Sequence of chain 1.C:
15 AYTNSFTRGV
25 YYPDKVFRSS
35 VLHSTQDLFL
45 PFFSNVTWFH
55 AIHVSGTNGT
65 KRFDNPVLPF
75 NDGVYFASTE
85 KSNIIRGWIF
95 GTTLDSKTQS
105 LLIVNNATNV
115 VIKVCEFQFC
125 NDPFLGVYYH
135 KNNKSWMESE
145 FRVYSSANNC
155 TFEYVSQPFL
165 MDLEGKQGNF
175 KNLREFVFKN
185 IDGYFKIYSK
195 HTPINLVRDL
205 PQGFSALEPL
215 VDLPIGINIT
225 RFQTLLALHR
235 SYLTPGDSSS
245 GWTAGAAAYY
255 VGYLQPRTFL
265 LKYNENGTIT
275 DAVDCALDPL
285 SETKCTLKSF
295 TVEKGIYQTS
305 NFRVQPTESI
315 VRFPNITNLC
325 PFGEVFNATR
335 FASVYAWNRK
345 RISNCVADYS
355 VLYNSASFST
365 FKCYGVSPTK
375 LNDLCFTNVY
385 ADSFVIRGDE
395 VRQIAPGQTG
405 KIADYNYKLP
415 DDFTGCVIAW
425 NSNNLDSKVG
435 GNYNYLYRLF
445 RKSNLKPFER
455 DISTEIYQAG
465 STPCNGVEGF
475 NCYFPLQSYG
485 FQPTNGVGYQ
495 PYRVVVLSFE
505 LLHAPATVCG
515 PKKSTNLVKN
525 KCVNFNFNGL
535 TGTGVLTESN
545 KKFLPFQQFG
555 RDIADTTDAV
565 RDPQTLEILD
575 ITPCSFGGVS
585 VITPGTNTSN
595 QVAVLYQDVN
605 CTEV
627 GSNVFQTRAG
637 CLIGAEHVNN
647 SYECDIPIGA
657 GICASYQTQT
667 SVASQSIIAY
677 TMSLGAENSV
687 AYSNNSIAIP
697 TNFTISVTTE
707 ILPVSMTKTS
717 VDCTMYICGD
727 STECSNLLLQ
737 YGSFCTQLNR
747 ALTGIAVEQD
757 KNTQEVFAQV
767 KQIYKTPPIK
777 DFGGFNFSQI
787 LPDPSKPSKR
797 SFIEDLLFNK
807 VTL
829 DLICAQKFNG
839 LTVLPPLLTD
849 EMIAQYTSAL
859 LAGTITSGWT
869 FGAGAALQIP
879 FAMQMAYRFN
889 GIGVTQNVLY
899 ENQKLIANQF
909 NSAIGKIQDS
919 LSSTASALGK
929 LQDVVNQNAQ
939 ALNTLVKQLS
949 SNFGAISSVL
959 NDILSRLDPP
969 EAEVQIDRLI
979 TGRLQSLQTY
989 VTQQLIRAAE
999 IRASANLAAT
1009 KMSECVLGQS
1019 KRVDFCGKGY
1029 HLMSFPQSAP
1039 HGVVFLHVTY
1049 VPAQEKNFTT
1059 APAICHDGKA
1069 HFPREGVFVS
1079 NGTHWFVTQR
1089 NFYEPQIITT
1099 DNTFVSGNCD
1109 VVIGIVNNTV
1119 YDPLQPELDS

A small-molecule ligand and the protein it binds are described below.
Small molecule (SMILES): CC(=O)N[C@@H]1[C@@H](O)[C@H](O)[C@@H](CO)O[C@H]1O

Sequence of chain 1.B:
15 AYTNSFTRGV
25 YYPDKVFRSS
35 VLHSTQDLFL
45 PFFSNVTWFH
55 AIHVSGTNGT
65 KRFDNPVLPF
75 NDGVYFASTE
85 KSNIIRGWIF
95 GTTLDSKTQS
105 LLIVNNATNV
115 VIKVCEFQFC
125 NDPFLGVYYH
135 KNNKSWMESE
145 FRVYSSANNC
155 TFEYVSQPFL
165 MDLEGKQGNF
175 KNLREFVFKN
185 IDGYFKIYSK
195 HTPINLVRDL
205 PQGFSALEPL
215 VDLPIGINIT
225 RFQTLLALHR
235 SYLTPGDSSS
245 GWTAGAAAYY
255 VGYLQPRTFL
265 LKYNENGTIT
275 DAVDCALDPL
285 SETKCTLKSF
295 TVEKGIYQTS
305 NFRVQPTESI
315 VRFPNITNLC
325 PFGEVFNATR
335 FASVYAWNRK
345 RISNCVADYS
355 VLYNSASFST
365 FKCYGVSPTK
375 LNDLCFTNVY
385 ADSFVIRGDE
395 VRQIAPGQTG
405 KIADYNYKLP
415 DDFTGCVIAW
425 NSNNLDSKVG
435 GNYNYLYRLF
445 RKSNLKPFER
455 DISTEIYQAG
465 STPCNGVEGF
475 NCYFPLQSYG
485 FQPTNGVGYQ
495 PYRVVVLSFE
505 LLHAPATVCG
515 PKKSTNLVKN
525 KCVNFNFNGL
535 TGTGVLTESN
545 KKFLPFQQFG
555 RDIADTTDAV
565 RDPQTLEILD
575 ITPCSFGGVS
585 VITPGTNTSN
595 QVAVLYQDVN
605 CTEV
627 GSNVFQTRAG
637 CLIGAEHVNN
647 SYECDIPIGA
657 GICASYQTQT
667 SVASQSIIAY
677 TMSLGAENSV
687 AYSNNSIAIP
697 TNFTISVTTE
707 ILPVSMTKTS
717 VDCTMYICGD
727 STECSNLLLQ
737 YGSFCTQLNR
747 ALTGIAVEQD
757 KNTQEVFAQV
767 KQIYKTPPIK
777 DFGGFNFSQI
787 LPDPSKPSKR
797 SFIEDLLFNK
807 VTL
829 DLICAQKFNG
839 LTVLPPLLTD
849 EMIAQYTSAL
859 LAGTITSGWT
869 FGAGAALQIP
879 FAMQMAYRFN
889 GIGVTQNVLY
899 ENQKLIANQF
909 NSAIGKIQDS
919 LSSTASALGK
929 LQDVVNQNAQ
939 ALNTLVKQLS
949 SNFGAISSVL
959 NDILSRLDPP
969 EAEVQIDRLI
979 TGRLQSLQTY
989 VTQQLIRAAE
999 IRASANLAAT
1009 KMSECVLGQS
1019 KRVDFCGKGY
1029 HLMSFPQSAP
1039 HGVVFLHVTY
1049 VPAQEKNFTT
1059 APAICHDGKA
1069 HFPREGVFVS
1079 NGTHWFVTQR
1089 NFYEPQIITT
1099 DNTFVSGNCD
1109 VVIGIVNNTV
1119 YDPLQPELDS

Binding-site contacts:
Ligand atom C4 contacts residue ASN153 of chain 1.B at 4.2 Å.
Ligand atom O7 contacts residue ASN153 of chain 1.B at 3.7 Å.
Ligand atom C8 contacts residue SER457 of chain 1.C at 4.4 Å.
Ligand atom C5 contacts residue ASN153 of chain 1.B at 3.7 Å.
Ligand atom O3 contacts residue ILE456 of chain 1.C at 4.2 Å.
Ligand atom C4 contacts residue TYR339 of chain 1.C at 4.3 Å (hydrophobic).
Ligand atom N2 contacts residue ASN153 of chain 1.B at 2.9 Å (h-bond).
Ligand atom O3 contacts residue TYR339 of chain 1.C at 3.9 Å.
Ligand atom C3 contacts residue ASN153 of chain 1.B at 3.8 Å.
Ligand atom O3 contacts residue ALA340 of chain 1.C at 3.7 Å.
Ligand atom C8 contacts residue ILE456 of chain 1.C at 3.5 Å (hydrophobic).
Ligand atom O7 contacts residue ILE456 of chain 1.C at 4.2 Å.
Ligand atom O5 contacts residue ASN153 of chain 1.B at 2.4 Å (h-bond).
Ligand atom O6 contacts residue ASN153 of chain 1.B at 4.5 Å.
Ligand atom O4 contacts residue TYR339 of chain 1.C at 3.0 Å (h-bond).
Ligand atom N2 contacts residue ILE456 of chain 1.C at 3.8 Å.
Ligand atom C7 contacts residue ILE456 of chain 1.C at 3.9 Å (hydrophobic).
Ligand atom C7 contacts residue ASN153 of chain 1.B at 3.5 Å.
Ligand atom C1 contacts residue ASN153 of chain 1.B at 1.4 Å.
Ligand atom C2 contacts residue ASN153 of chain 1.B at 2.5 Å.